Binding-site contacts:
Ligand atom C7 contacts residue ASP168 of chain 1.K at 3.8 Å.
Ligand atom C12 contacts residue ASP269 of chain 1.K at 3.6 Å.
Ligand atom O11 contacts residue ASN235 of chain 1.K at 4.0 Å.
Ligand atom C15 contacts residue GLU239 of chain 1.K at 3.9 Å.
Ligand atom C5 contacts residue PHE272 of chain 1.K at 3.6 Å (hydrophobic).
Ligand atom N3 contacts residue PHE167 of chain 1.K at 3.7 Å.
Ligand atom C15 contacts residue ASP168 of chain 1.K at 3.6 Å.
Ligand atom O14 contacts residue GLU239 of chain 1.K at 2.7 Å (salt-bridge).
Ligand atom N3 contacts residue ASP166 of chain 1.K at 2.8 Å (salt-bridge).
Ligand atom O5 contacts residue ASP166 of chain 1.K at 3.8 Å.
Ligand atom O7 contacts residue ASP199 of chain 1.K at 2.7 Å (salt-bridge).
Ligand atom O8 contacts residue PHE272 of chain 1.K at 3.8 Å.
Ligand atom C9 contacts residue ASP166 of chain 1.K at 3.7 Å.
Ligand atom C18 contacts residue GLU239 of chain 1.K at 3.5 Å.
Ligand atom O10 contacts residue ASP166 of chain 1.K at 3.7 Å.
Ligand atom C3 contacts residue ASP199 of chain 1.K at 3.6 Å.
Ligand atom N4 contacts residue ASP168 of chain 1.K at 4.0 Å.
Ligand atom O14 contacts residue CYS236 of chain 1.K at 3.6 Å.
Ligand atom C8 contacts residue ASP166 of chain 1.K at 3.5 Å.
Ligand atom C7 contacts residue ASP166 of chain 1.K at 3.6 Å.
Ligand atom C10 contacts residue ASP166 of chain 1.K at 3.4 Å.
Ligand atom C12 contacts residue ASP166 of chain 1.K at 3.8 Å.
Ligand atom N3 contacts residue GLU270 of chain 1.K at 2.6 Å (salt-bridge).
Ligand atom C15 contacts residue ASN235 of chain 1.K at 3.7 Å.
Ligand atom C6 contacts residue PHE272 of chain 1.K at 3.1 Å (hydrophobic).
Ligand atom C16 contacts residue GLU239 of chain 1.K at 3.1 Å.
Ligand atom O14 contacts residue ASN235 of chain 1.K at 2.9 Å (h-bond).
Ligand atom N2 contacts residue PHE272 of chain 1.K at 2.9 Å (h-bond).
Ligand atom N4 contacts residue GLU239 of chain 1.K at 3.3 Å (salt-bridge).
Ligand atom N1 contacts residue PHE272 of chain 1.K at 2.9 Å (h-bond).
Ligand atom C7 contacts residue GLU270 of chain 1.K at 3.5 Å.
Ligand atom O11 contacts residue ASP168 of chain 1.K at 3.4 Å (salt-bridge).
Ligand atom N2 contacts residue ASP269 of chain 1.K at 2.8 Å (salt-bridge).
Ligand atom C14 contacts residue ASP168 of chain 1.K at 3.7 Å.
Ligand atom C11 contacts residue ASP269 of chain 1.K at 3.4 Å.
Ligand atom C1 contacts residue ASP166 of chain 1.K at 4.0 Å.
Ligand atom N3 contacts residue ASP168 of chain 1.K at 2.9 Å (salt-bridge).
Ligand atom O13 contacts residue ASP168 of chain 1.K at 2.9 Å (salt-bridge).
Ligand atom O13 contacts residue PHE167 of chain 1.K at 3.8 Å.
Ligand atom C12 contacts residue GLU270 of chain 1.K at 3.4 Å.

A small-molecule ligand and the protein it binds are described below.
Small molecule (SMILES): NC[C@H]1O[C@H](O[C@H]2[C@H](O)[C@@H](O[C@H]3O[C@H](CO)[C@@H](O)[C@H](N)[C@H]3O)[C@H](N)C[C@@H]2N)[C@H](O)[C@@H](O)[C@@H]1O

Sequence of chain 1.K:
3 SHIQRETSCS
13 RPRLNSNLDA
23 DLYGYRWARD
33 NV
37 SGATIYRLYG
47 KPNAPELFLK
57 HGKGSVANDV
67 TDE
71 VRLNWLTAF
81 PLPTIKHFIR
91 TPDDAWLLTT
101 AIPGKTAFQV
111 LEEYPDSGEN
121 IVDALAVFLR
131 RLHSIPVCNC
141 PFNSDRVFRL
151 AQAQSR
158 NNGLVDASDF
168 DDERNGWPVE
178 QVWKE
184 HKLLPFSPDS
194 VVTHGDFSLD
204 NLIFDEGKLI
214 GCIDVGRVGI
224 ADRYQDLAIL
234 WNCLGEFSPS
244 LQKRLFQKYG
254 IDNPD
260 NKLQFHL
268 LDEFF